A protein and the small-molecule ligand that binds it are described below.
Small molecule (SMILES): Cc1cc2c(C(N)=O)cccc2n1-c1nc2c(c(NCc3ccccc3)n1)COCC2

Sequence of chain 1.I:
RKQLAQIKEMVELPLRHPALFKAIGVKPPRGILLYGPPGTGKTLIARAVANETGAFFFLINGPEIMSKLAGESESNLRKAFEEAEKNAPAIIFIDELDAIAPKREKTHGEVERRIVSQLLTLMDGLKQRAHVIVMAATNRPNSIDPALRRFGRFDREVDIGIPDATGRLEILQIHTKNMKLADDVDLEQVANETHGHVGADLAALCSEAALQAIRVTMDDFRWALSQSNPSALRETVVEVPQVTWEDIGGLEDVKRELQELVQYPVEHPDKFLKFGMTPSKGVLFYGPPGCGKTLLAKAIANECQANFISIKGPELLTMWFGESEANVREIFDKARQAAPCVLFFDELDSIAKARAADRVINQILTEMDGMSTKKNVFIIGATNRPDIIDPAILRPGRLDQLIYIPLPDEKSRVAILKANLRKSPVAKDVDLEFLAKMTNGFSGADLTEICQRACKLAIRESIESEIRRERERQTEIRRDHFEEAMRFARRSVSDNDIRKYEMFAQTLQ

Binding-site contacts:
Ligand atom O01 contacts residue GLY476 of chain 1.I at 3.4 Å.
Ligand atom C19 contacts residue ILE448 of chain 1.I at 3.4 Å (hydrophobic).
Ligand atom O01 contacts residue ALA477 of chain 1.I at 3.2 Å.
Ligand atom C15 contacts residue LEU318 of chain 1.I at 3.7 Å (hydrophobic).
Ligand atom C22 contacts residue GLY315 of chain 1.I at 3.6 Å.
Ligand atom C02 contacts residue GLY476 of chain 1.I at 3.7 Å.
Ligand atom C24 contacts residue ALA451 of chain 1.I at 3.6 Å (hydrophobic).
Ligand atom C04 contacts residue CYS314 of chain 1.I at 3.7 Å (hydrophobic).
Ligand atom C18 contacts residue ILE271 of chain 1.I at 3.8 Å (hydrophobic).
Ligand atom C13 contacts residue ALA451 of chain 1.I at 3.7 Å (hydrophobic).
Ligand atom C05 contacts residue GLY315 of chain 1.I at 3.4 Å.
Ligand atom C21 contacts residue LEU274 of chain 1.I at 3.5 Å (hydrophobic).
Ligand atom C05 contacts residue CYS314 of chain 1.I at 3.5 Å (hydrophobic).
Ligand atom C09 contacts residue THR480 of chain 1.I at 3.6 Å.
Ligand atom O26 contacts residue ASP270 of chain 1.I at 3.7 Å.
Ligand atom C11 contacts residue ASN452 of chain 1.I at 3.3 Å.
Ligand atom C04 contacts residue GLY476 of chain 1.I at 3.6 Å.
Ligand atom C13 contacts residue LEU318 of chain 1.I at 3.5 Å (hydrophobic).
Ligand atom C29 contacts residue LEU318 of chain 1.I at 3.0 Å (hydrophobic).
Ligand atom C02 contacts residue THR480 of chain 1.I at 3.5 Å.
Ligand atom C25 contacts residue ASP270 of chain 1.I at 3.7 Å.
Ligand atom C17 contacts residue ASP270 of chain 1.I at 3.4 Å.
Ligand atom C07 contacts residue ILE448 of chain 1.I at 3.7 Å (hydrophobic).
Ligand atom N14 contacts residue ILE448 of chain 1.I at 3.4 Å.
Ligand atom C23 contacts residue ILE271 of chain 1.I at 3.8 Å (hydrophobic).
Ligand atom O01 contacts residue THR480 of chain 1.I at 2.4 Å (h-bond).
Ligand atom C20 contacts residue ILE448 of chain 1.I at 3.4 Å (hydrophobic).
Ligand atom C02 contacts residue ALA477 of chain 1.I at 3.5 Å (hydrophobic).
Ligand atom N14 contacts residue ALA451 of chain 1.I at 3.7 Å.
Ligand atom C29 contacts residue ALA451 of chain 1.I at 3.6 Å (hydrophobic).
Ligand atom N16 contacts residue ILE448 of chain 1.I at 3.6 Å.
Ligand atom O26 contacts residue ARG454 of chain 1.I at 3.4 Å (salt-bridge).
Ligand atom C28 contacts residue LEU318 of chain 1.I at 3.5 Å (hydrophobic).
Ligand atom C24 contacts residue LEU318 of chain 1.I at 3.3 Å (hydrophobic).
Ligand atom C17 contacts residue ILE271 of chain 1.I at 3.4 Å (hydrophobic).
Ligand atom C15 contacts residue ALA451 of chain 1.I at 3.6 Å (hydrophobic).
Ligand atom N30 contacts residue ALA451 of chain 1.I at 3.6 Å.
Ligand atom C27 contacts residue ARG454 of chain 1.I at 3.5 Å.
Ligand atom C20 contacts residue LEU274 of chain 1.I at 3.6 Å (hydrophobic).
Ligand atom N30 contacts residue LEU318 of chain 1.I at 3.1 Å.